Binding-site contacts:
Ligand atom C4 contacts residue ASN85 of chain 1.C at 4.3 Å.
Ligand atom C5 contacts residue GLN63 of chain 1.C at 4.1 Å.
Ligand atom O5 contacts residue GLN63 of chain 1.C at 4.4 Å.
Ligand atom C1 contacts residue GLN63 of chain 1.C at 3.8 Å.
Ligand atom C7 contacts residue ASN176 of chain 1.C at 4.3 Å.
Ligand atom N2 contacts residue GLN63 of chain 1.C at 3.9 Å.
Ligand atom O4 contacts residue GLN63 of chain 1.C at 4.5 Å.
Ligand atom C7 contacts residue HIS177 of chain 1.C at 4.5 Å.
Ligand atom C1 contacts residue ASN85 of chain 1.C at 1.5 Å.
Ligand atom C2 contacts residue GLN63 of chain 1.C at 4.0 Å.
Ligand atom N2 contacts residue ASN85 of chain 1.C at 3.0 Å (h-bond).
Ligand atom O7 contacts residue ASN176 of chain 1.C at 3.4 Å (h-bond).
Ligand atom O5 contacts residue ASN85 of chain 1.C at 2.4 Å (h-bond).
Ligand atom O7 contacts residue HIS177 of chain 1.C at 4.1 Å.
Ligand atom C3 contacts residue GLN63 of chain 1.C at 3.5 Å.
Ligand atom C3 contacts residue ASN85 of chain 1.C at 3.9 Å.
Ligand atom C8 contacts residue ASN85 of chain 1.C at 4.4 Å.
Ligand atom C4 contacts residue GLN63 of chain 1.C at 4.3 Å.
Ligand atom O7 contacts residue ASN85 of chain 1.C at 3.1 Å (h-bond).
Ligand atom O3 contacts residue GLN63 of chain 1.C at 4.5 Å.
Ligand atom C7 contacts residue ASN85 of chain 1.C at 3.2 Å.
Ligand atom N2 contacts residue GLN83 of chain 1.C at 4.3 Å.
Ligand atom C8 contacts residue GLN83 of chain 1.C at 4.3 Å.
Ligand atom C2 contacts residue ASN85 of chain 1.C at 2.5 Å.
Ligand atom O7 contacts residue ALA175 of chain 1.C at 4.2 Å.
Ligand atom C5 contacts residue ASN85 of chain 1.C at 3.7 Å.

Sequence of chain 1.C:
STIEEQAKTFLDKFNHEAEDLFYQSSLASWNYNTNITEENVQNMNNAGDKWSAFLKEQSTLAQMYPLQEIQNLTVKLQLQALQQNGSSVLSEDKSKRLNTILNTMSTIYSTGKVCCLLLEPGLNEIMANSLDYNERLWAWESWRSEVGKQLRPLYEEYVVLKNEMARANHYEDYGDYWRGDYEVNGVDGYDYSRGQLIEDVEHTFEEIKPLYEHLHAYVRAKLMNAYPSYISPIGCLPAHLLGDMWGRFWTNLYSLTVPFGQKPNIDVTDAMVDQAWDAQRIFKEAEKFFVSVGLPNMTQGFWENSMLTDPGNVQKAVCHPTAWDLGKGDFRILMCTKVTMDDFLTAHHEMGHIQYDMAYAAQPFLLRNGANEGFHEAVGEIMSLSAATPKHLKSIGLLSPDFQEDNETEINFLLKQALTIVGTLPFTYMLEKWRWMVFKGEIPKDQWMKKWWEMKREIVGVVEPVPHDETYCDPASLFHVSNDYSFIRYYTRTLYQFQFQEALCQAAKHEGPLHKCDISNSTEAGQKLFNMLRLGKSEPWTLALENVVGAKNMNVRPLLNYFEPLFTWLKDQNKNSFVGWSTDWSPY

This protein binds this small molecule.
Small molecule (SMILES): CC(=O)N[C@@H]1[C@@H](O)[C@H](O)[C@@H](CO)O[C@H]1O